A protein and the small-molecule ligand that binds it are described below.
Small molecule (SMILES): OC[C@H]1O[C@@H](O)[C@H](O)[C@H](O)[C@@H]1O

Sequence of chain 1.A:
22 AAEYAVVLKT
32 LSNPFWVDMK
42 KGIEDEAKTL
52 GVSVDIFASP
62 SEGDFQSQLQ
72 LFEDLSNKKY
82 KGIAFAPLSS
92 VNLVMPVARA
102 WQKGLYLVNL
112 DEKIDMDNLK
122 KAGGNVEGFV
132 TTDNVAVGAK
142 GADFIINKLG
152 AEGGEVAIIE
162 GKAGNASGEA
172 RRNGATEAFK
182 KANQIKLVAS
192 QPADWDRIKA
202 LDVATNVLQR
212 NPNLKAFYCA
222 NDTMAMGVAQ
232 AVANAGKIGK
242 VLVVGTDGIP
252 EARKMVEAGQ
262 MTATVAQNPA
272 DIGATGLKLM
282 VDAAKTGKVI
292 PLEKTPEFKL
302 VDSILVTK

Binding-site contacts:
Ligand atom O1 contacts residue SER168 of chain 1.A at 3.2 Å (h-bond).
Ligand atom O3 contacts residue ARG172 of chain 1.A at 2.8 Å (salt-bridge).
Ligand atom O6 contacts residue GLU63 of chain 1.A at 2.7 Å (salt-bridge).
Ligand atom O4 contacts residue ASN34 of chain 1.A at 2.9 Å (h-bond).
Ligand atom O1 contacts residue ASP112 of chain 1.A at 2.5 Å (salt-bridge).
Ligand atom O3 contacts residue ASP248 of chain 1.A at 2.6 Å (salt-bridge).
Ligand atom O4 contacts residue ASP248 of chain 1.A at 2.5 Å (salt-bridge).
Ligand atom O5 contacts residue LYS30 of chain 1.A at 2.9 Å (salt-bridge).
Ligand atom O6 contacts residue LYS30 of chain 1.A at 3.4 Å.
Ligand atom C5 contacts residue ASN222 of chain 1.A at 3.8 Å.
Ligand atom O6 contacts residue ASN34 of chain 1.A at 3.6 Å (h-bond).
Ligand atom C1 contacts residue ASP112 of chain 1.A at 3.4 Å.
Ligand atom C2 contacts residue ARG172 of chain 1.A at 3.9 Å.
Ligand atom O2 contacts residue GLN268 of chain 1.A at 3.0 Å (h-bond).
Ligand atom O3 contacts residue GLN268 of chain 1.A at 3.5 Å (h-bond).
Ligand atom O6 contacts residue TRP37 of chain 1.A at 2.8 Å (h-bond).
Ligand atom O4 contacts residue ASN222 of chain 1.A at 2.9 Å (h-bond).
Ligand atom O2 contacts residue ASP112 of chain 1.A at 2.6 Å (salt-bridge).
Ligand atom C1 contacts residue SER168 of chain 1.A at 3.8 Å.
Ligand atom C2 contacts residue PHE36 of chain 1.A at 3.6 Å (hydrophobic).
Ligand atom O1 contacts residue GLU113 of chain 1.A at 3.2 Å (salt-bridge).
Ligand atom C3 contacts residue PHE36 of chain 1.A at 3.8 Å (hydrophobic).
Ligand atom C4 contacts residue ASN34 of chain 1.A at 3.7 Å.
Ligand atom C6 contacts residue ASN222 of chain 1.A at 3.6 Å.
Ligand atom C3 contacts residue ASP248 of chain 1.A at 3.2 Å.
Ligand atom O1 contacts residue LYS30 of chain 1.A at 3.2 Å (salt-bridge).
Ligand atom C4 contacts residue TRP37 of chain 1.A at 3.9 Å (hydrophobic).
Ligand atom C4 contacts residue PHE36 of chain 1.A at 3.9 Å (hydrophobic).
Ligand atom O2 contacts residue PHE36 of chain 1.A at 3.5 Å.
Ligand atom C4 contacts residue ASP248 of chain 1.A at 3.5 Å.
Ligand atom C6 contacts residue GLU63 of chain 1.A at 3.5 Å.
Ligand atom C2 contacts residue ASP112 of chain 1.A at 3.4 Å.
Ligand atom C4 contacts residue ASN222 of chain 1.A at 3.9 Å.
Ligand atom C6 contacts residue TRP196 of chain 1.A at 3.7 Å (hydrophobic).
Ligand atom C2 contacts residue GLN268 of chain 1.A at 4.0 Å.
Ligand atom O2 contacts residue ARG172 of chain 1.A at 2.9 Å (salt-bridge).
Ligand atom C6 contacts residue ASN34 of chain 1.A at 3.8 Å.
Ligand atom C3 contacts residue GLN268 of chain 1.A at 3.7 Å.
Ligand atom C1 contacts residue LYS30 of chain 1.A at 3.7 Å.
Ligand atom O3 contacts residue ASN222 of chain 1.A at 3.7 Å.